Binding-site contacts:
Ligand atom N2 contacts residue ASN1074 of chain 1.A at 2.9 Å (h-bond).
Ligand atom C8 contacts residue GLU1072 of chain 1.A at 3.2 Å.
Ligand atom C7 contacts residue GLU1072 of chain 1.A at 4.4 Å.
Ligand atom C6 contacts residue ALA706 of chain 1.A at 4.2 Å (hydrophobic).
Ligand atom C4 contacts residue ASN1074 of chain 1.A at 4.3 Å.
Ligand atom C8 contacts residue LYS1073 of chain 1.A at 4.2 Å.
Ligand atom C5 contacts residue ALA706 of chain 1.A at 3.7 Å (hydrophobic).
Ligand atom N2 contacts residue ALA706 of chain 1.A at 4.2 Å.
Ligand atom O7 contacts residue ALA706 of chain 1.A at 4.2 Å.
Ligand atom C7 contacts residue ASN1074 of chain 1.A at 3.6 Å.
Ligand atom C4 contacts residue ALA706 of chain 1.A at 4.3 Å (hydrophobic).
Ligand atom C3 contacts residue ASN1074 of chain 1.A at 3.9 Å.
Ligand atom C1 contacts residue ASN1074 of chain 1.A at 1.5 Å.
Ligand atom C8 contacts residue ASN1074 of chain 1.A at 4.4 Å.
Ligand atom O5 contacts residue ASN1074 of chain 1.A at 2.4 Å (h-bond).
Ligand atom C5 contacts residue ASN1074 of chain 1.A at 3.6 Å.
Ligand atom O4 contacts residue ALA706 of chain 1.A at 3.8 Å.
Ligand atom C7 contacts residue ALA706 of chain 1.A at 4.4 Å (hydrophobic).
Ligand atom C2 contacts residue ASN1074 of chain 1.A at 2.6 Å.
Ligand atom O7 contacts residue ASN1074 of chain 1.A at 3.5 Å (h-bond).

Sequence of chain 1.A:
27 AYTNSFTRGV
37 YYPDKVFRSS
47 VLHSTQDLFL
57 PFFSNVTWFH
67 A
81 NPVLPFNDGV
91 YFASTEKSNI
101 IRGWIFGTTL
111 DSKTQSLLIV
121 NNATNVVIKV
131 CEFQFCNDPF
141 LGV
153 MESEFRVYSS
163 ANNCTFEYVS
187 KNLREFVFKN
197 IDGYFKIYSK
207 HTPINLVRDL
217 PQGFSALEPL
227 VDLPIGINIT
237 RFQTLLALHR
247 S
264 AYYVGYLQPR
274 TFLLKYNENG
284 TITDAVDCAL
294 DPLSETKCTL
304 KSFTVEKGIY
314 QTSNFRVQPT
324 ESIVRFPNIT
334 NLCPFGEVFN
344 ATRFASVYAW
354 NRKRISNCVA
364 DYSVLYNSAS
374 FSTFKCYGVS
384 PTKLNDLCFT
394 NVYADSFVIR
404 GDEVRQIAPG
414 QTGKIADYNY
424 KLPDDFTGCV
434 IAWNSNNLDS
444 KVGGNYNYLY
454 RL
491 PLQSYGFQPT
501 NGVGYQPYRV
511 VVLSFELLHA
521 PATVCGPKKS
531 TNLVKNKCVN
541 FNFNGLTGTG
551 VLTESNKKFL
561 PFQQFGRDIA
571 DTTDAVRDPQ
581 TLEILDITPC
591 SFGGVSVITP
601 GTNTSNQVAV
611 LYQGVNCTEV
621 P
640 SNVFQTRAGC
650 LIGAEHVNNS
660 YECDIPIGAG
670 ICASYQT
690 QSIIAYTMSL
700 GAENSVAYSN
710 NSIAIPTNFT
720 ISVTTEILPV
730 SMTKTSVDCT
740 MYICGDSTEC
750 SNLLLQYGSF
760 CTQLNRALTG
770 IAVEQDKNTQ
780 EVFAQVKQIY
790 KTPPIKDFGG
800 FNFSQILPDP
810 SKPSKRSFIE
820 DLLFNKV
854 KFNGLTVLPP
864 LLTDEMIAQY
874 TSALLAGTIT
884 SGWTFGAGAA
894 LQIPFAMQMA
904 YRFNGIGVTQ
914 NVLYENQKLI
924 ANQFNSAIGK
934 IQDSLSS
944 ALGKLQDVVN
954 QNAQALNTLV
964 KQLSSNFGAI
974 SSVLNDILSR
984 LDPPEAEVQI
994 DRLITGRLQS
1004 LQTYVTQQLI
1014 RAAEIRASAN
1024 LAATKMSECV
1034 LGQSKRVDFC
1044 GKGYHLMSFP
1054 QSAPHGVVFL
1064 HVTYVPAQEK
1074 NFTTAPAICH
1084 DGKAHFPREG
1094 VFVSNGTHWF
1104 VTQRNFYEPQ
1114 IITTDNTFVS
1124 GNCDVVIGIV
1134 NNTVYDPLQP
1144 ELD

The small molecule below binds the protein below.
Small molecule (SMILES): CC(=O)N[C@H]1[C@H](O[C@H]2[C@H](O)[C@@H](NC(C)=O)CO[C@@H]2CO)O[C@H](CO)[C@@H](O)[C@@H]1O